Binding-site contacts:
Ligand atom C5 contacts residue LEU99 of chain 1.A at 4.2 Å (hydrophobic).
Ligand atom N1 contacts residue TYR12 of chain 1.A at 3.2 Å (h-bond).
Ligand atom O2 contacts residue GLY98 of chain 1.A at 3.6 Å.
Ligand atom O6 contacts residue ASP208 of chain 1.A at 2.6 Å (salt-bridge).
Ligand atom N1 contacts residue TYR100 of chain 1.A at 3.2 Å.
Ligand atom C10 contacts residue LEU99 of chain 1.A at 3.9 Å (hydrophobic).
Ligand atom O4 contacts residue ASP208 of chain 1.A at 2.7 Å (salt-bridge).
Ligand atom C6 contacts residue ALA207 of chain 1.A at 3.4 Å (hydrophobic).
Ligand atom C6 contacts residue ASP208 of chain 1.A at 3.3 Å.
Ligand atom O6 contacts residue ALA207 of chain 1.A at 3.2 Å.
Ligand atom O6 contacts residue LEU99 of chain 1.A at 3.3 Å (h-bond).
Ligand atom C11 contacts residue TYR100 of chain 1.A at 3.5 Å (hydrophobic).
Ligand atom C8 contacts residue LEU99 of chain 1.A at 3.6 Å (hydrophobic).
Ligand atom C3 contacts residue ARG228 of chain 1.A at 3.9 Å.
Ligand atom C6 contacts residue TYR12 of chain 1.A at 3.8 Å (hydrophobic).
Ligand atom C5 contacts residue ASP208 of chain 1.A at 3.9 Å.
Ligand atom C13 contacts residue LEU99 of chain 1.A at 4.0 Å (hydrophobic).
Ligand atom O3 contacts residue GLY227 of chain 1.A at 3.5 Å.
Ligand atom O5 contacts residue LEU99 of chain 1.A at 3.1 Å (h-bond).
Ligand atom O5 contacts residue TYR100 of chain 1.A at 4.1 Å.
Ligand atom C4 contacts residue ASN14 of chain 1.A at 3.9 Å.
Ligand atom O5 contacts residue GLY98 of chain 1.A at 4.2 Å.
Ligand atom C4 contacts residue ARG228 of chain 1.A at 3.7 Å.
Ligand atom N1 contacts residue LEU99 of chain 1.A at 4.0 Å.
Ligand atom O3 contacts residue ARG228 of chain 1.A at 2.9 Å (salt-bridge).
Ligand atom C1 contacts residue LEU99 of chain 1.A at 3.6 Å (hydrophobic).
Ligand atom C14 contacts residue LEU99 of chain 1.A at 3.8 Å (hydrophobic).
Ligand atom C4 contacts residue ASP208 of chain 1.A at 3.2 Å.
Ligand atom C12 contacts residue LEU99 of chain 1.A at 3.6 Å (hydrophobic).
Ligand atom O4 contacts residue ASN14 of chain 1.A at 2.7 Å (h-bond).
Ligand atom O6 contacts residue GLY98 of chain 1.A at 3.4 Å.
Ligand atom O4 contacts residue ARG228 of chain 1.A at 3.2 Å.
Ligand atom C6 contacts residue TYR100 of chain 1.A at 4.0 Å (hydrophobic).
Ligand atom C11 contacts residue TYR12 of chain 1.A at 2.9 Å (hydrophobic).
Ligand atom O6 contacts residue TYR100 of chain 1.A at 3.2 Å (h-bond).
Ligand atom O2 contacts residue LEU99 of chain 1.A at 3.4 Å (h-bond).
Ligand atom C5 contacts residue TYR12 of chain 1.A at 4.1 Å (hydrophobic).
Ligand atom O4 contacts residue TYR12 of chain 1.A at 3.9 Å.
Ligand atom C3 contacts residue ASN14 of chain 1.A at 4.1 Å.
Ligand atom C9 contacts residue LEU99 of chain 1.A at 3.5 Å (hydrophobic).

A protein and the small-molecule ligand that binds it are described below.
Small molecule (SMILES): OC[C@H]1O[C@H](Oc2c[nH]c3ccc(Br)c(Cl)c23)[C@@H](O)[C@@H](O)[C@@H]1O

Sequence of chain 1.A:
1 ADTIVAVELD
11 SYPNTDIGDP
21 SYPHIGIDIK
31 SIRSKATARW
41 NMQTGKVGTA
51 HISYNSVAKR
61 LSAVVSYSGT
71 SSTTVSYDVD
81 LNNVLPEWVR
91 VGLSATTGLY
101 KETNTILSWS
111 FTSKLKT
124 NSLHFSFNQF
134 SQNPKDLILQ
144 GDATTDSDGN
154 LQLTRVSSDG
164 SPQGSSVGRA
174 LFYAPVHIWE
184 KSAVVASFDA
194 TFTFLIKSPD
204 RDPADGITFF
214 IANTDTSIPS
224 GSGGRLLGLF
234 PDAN